Binding-site contacts:
Ligand atom O contacts residue GLY29 of chain 1.B at 3.4 Å (h-bond).
Ligand atom O contacts residue TYR30 of chain 1.B at 2.9 Å (h-bond).
Ligand atom CB contacts residue LEU24 of chain 1.B at 4.2 Å (hydrophobic).
Ligand atom N contacts residue ASP26 of chain 1.B at 2.7 Å (salt-bridge).
Ligand atom OG1 contacts residue ALA31 of chain 1.B at 3.6 Å.
Ligand atom C contacts residue ALA31 of chain 1.B at 3.9 Å (hydrophobic).
Ligand atom N contacts residue ILE127 of chain 1.A at 2.8 Å (h-bond).
Ligand atom CA contacts residue ASP26 of chain 1.B at 3.9 Å.
Ligand atom CB contacts residue ILE127 of chain 1.A at 4.0 Å (hydrophobic).
Ligand atom CG2 contacts residue PRO25 of chain 1.B at 3.6 Å (hydrophobic).
Ligand atom CG2 contacts residue GLN50 of chain 1.B at 3.3 Å.
Ligand atom OXT contacts residue PRO28 of chain 1.B at 3.8 Å.
Ligand atom OXT contacts residue ASN126 of chain 1.A at 3.4 Å (h-bond).
Ligand atom O contacts residue ILE27 of chain 1.B at 3.4 Å (h-bond).
Ligand atom C contacts residue ASN126 of chain 1.A at 3.9 Å.
Ligand atom CG2 contacts residue LEU24 of chain 1.B at 3.8 Å (hydrophobic).
Ligand atom OXT contacts residue GLY29 of chain 1.B at 4.0 Å.
Ligand atom C contacts residue TYR30 of chain 1.B at 3.9 Å (hydrophobic).
Ligand atom CG2 contacts residue THR60 of chain 1.B at 3.8 Å.
Ligand atom CG2 contacts residue ASP26 of chain 1.B at 3.9 Å.
Ligand atom CA contacts residue ILE127 of chain 1.A at 3.9 Å (hydrophobic).
Ligand atom O contacts residue ALA31 of chain 1.B at 2.8 Å (h-bond).
Ligand atom C contacts residue GLY29 of chain 1.B at 3.9 Å.
Ligand atom CB contacts residue ALA31 of chain 1.B at 3.8 Å (hydrophobic).
Ligand atom CA contacts residue PRO25 of chain 1.B at 3.9 Å (hydrophobic).
Ligand atom O contacts residue PRO28 of chain 1.B at 4.0 Å.
Ligand atom CB contacts residue PRO25 of chain 1.B at 4.1 Å (hydrophobic).
Ligand atom OXT contacts residue ILE127 of chain 1.A at 2.8 Å (h-bond).
Ligand atom C contacts residue ILE127 of chain 1.A at 3.9 Å (hydrophobic).
Ligand atom N contacts residue ASN126 of chain 1.A at 2.8 Å (h-bond).
Ligand atom CA contacts residue ASN126 of chain 1.A at 3.7 Å.
Ligand atom OG1 contacts residue GLN50 of chain 1.B at 2.6 Å (h-bond).
Ligand atom C contacts residue ILE27 of chain 1.B at 3.1 Å (hydrophobic).
Ligand atom CA contacts residue ILE27 of chain 1.B at 3.1 Å (hydrophobic).
Ligand atom C contacts residue PRO28 of chain 1.B at 4.0 Å (hydrophobic).
Ligand atom OXT contacts residue ILE27 of chain 1.B at 3.5 Å (h-bond).
Ligand atom OG1 contacts residue ILE127 of chain 1.A at 3.2 Å (h-bond).
Ligand atom N contacts residue ILE27 of chain 1.B at 3.7 Å.
Ligand atom CB contacts residue GLN50 of chain 1.B at 3.4 Å.
Ligand atom OXT contacts residue VAL125 of chain 1.A at 4.2 Å.

The protein below binds the small molecule below.
Small molecule (SMILES): C[C@@H](O)[C@H](N)C(=O)O

Sequence of chain 1.A:
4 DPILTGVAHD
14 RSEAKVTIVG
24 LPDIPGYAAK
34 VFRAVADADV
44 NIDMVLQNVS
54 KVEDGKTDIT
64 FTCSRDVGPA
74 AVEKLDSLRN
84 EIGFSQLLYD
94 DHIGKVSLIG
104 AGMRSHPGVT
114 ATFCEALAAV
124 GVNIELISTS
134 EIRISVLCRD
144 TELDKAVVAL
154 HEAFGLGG

Sequence of chain 1.B:
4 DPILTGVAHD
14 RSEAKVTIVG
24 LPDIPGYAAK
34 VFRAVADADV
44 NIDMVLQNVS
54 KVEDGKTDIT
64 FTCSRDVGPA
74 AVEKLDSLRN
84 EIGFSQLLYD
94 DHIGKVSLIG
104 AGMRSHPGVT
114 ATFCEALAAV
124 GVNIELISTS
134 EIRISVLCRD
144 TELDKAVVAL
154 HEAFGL